This small molecule binds to this protein.
Small molecule (SMILES): CC(=O)N[C@H]1[C@H](O[C@H]2[C@H](O)[C@@H](NC(C)=O)CO[C@@H]2CO)O[C@H](CO)[C@@H](O)[C@@H]1O

Sequence of chain 1.C:
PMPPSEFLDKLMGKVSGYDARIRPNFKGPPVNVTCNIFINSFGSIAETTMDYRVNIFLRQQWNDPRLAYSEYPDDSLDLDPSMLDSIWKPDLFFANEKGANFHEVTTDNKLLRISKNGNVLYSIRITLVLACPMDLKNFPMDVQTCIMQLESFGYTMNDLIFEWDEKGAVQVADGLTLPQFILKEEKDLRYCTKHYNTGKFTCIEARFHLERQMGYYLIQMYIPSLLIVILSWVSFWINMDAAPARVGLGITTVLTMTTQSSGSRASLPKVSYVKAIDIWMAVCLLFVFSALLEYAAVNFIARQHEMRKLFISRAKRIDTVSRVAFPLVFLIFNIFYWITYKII

Binding-site contacts:
Ligand atom C5 contacts residue ASN62 of chain 1.C at 3.8 Å.
Ligand atom C3 contacts residue ASN62 of chain 1.C at 3.7 Å.
Ligand atom C8 contacts residue ASN55 of chain 1.C at 3.4 Å.
Ligand atom N2 contacts residue PRO59 of chain 1.C at 3.8 Å.
Ligand atom C2 contacts residue ASN62 of chain 1.C at 2.4 Å.
Ligand atom O7 contacts residue ASN62 of chain 1.C at 3.1 Å (h-bond).
Ligand atom C1 contacts residue PRO60 of chain 1.C at 4.4 Å (hydrophobic).
Ligand atom C8 contacts residue PRO59 of chain 1.C at 3.7 Å (hydrophobic).
Ligand atom C8 contacts residue ASN62 of chain 1.C at 4.4 Å.
Ligand atom C7 contacts residue PRO59 of chain 1.C at 4.4 Å (hydrophobic).
Ligand atom N2 contacts residue ASN62 of chain 1.C at 2.9 Å (h-bond).
Ligand atom O5 contacts residue ASN62 of chain 1.C at 2.4 Å (h-bond).
Ligand atom C4 contacts residue ASN62 of chain 1.C at 4.3 Å.
Ligand atom C7 contacts residue ASN62 of chain 1.C at 3.2 Å.
Ligand atom C1 contacts residue ASN62 of chain 1.C at 1.4 Å.
Ligand atom O3 contacts residue PRO59 of chain 1.C at 4.4 Å.
Ligand atom C8 contacts residue PRO60 of chain 1.C at 3.3 Å (hydrophobic).
Ligand atom N2 contacts residue PRO60 of chain 1.C at 3.4 Å (h-bond).
Ligand atom C7 contacts residue PRO60 of chain 1.C at 3.6 Å (hydrophobic).